Sequence of chain 5.U:
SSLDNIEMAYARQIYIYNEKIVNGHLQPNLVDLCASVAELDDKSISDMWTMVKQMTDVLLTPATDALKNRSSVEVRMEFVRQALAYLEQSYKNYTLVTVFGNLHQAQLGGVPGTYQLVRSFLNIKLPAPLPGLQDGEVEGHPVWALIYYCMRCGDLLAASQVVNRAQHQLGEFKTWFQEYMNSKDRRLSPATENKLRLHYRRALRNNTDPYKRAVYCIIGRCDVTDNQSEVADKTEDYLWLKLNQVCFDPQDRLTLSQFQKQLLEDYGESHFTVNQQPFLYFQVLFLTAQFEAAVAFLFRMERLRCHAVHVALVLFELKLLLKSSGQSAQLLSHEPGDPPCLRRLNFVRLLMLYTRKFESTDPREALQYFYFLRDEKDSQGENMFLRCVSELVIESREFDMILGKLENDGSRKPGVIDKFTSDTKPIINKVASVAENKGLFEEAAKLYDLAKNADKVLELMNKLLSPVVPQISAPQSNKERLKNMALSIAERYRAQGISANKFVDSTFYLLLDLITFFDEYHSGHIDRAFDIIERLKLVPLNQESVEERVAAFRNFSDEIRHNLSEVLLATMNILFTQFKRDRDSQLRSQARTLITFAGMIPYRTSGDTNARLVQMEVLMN

A small-molecule ligand and the protein it binds are described below.
Small molecule (SMILES): CC[C@H](C)[C@H](NC(=O)[C@H](CO)NC(=O)[C@H](CCCN=C(N)N)NC(=O)[C@@H](NC(=O)[C@@H]1CCCN1C(=O)[C@@H]1CCCN1C(=O)[C@H](C)N)C(C)C)C(=O)N[C@H](C=O)Cc1ccc(O)cc1

Binding-site contacts:
Ligand atom CG2 contacts residue ASN281 of chain 5.U at 3.6 Å.
Ligand atom CG2 contacts residue PHE278 of chain 5.U at 3.7 Å (hydrophobic).
Ligand atom C contacts residue TYR94 of chain 5.U at 4.0 Å (hydrophobic).
Ligand atom O contacts residue THR235 of chain 5.U at 3.0 Å (h-bond).
Ligand atom O contacts residue LEU286 of chain 5.U at 3.2 Å.
Ligand atom O contacts residue ASN227 of chain 5.U at 3.6 Å.
Ligand atom C contacts residue ASN227 of chain 5.U at 3.5 Å.
Ligand atom O contacts residue THR235 of chain 5.U at 3.1 Å (h-bond).
Ligand atom CG1 contacts residue TYR94 of chain 5.U at 3.8 Å (hydrophobic).
Ligand atom N contacts residue TYR273 of chain 5.U at 3.9 Å.
Ligand atom C contacts residue THR235 of chain 5.U at 3.6 Å.
Ligand atom CG contacts residue LYS234 of chain 5.U at 3.3 Å.
Ligand atom CB contacts residue TYR238 of chain 5.U at 3.6 Å (hydrophobic).
Ligand atom CA contacts residue THR235 of chain 5.U at 3.6 Å.
Ligand atom C contacts residue THR235 of chain 5.U at 3.6 Å.
Ligand atom CD1 contacts residue TYR91 of chain 5.U at 3.9 Å (hydrophobic).
Ligand atom CG2 contacts residue HIS277 of chain 5.U at 3.3 Å.
Ligand atom O contacts residue TYR94 of chain 5.U at 2.9 Å.
Ligand atom O contacts residue LYS234 of chain 5.U at 3.6 Å.
Ligand atom CD contacts residue TYR273 of chain 5.U at 3.3 Å (hydrophobic).
Ligand atom N contacts residue THR235 of chain 5.U at 3.9 Å.
Ligand atom CG2 contacts residue GLU236 of chain 5.U at 3.3 Å.
Ligand atom C contacts residue ASN281 of chain 5.U at 3.8 Å.
Ligand atom CG1 contacts residue VAL280 of chain 5.U at 4.0 Å (hydrophobic).
Ligand atom CG contacts residue HIS277 of chain 5.U at 3.8 Å.
Ligand atom CG2 contacts residue LEU286 of chain 5.U at 3.7 Å (hydrophobic).
Ligand atom C contacts residue THR235 of chain 5.U at 3.6 Å.
Ligand atom CA contacts residue ASN227 of chain 5.U at 3.7 Å.
Ligand atom CD contacts residue HIS277 of chain 5.U at 3.9 Å.
Ligand atom O contacts residue ASN281 of chain 5.U at 2.6 Å (h-bond).
Ligand atom O contacts residue HIS277 of chain 5.U at 3.4 Å.
Ligand atom CG contacts residue ASP233 of chain 5.U at 3.0 Å.
Ligand atom CB contacts residue ASP233 of chain 5.U at 3.0 Å.
Ligand atom N contacts residue THR235 of chain 5.U at 3.5 Å (h-bond).
Ligand atom CD1 contacts residue TYR94 of chain 5.U at 3.5 Å (hydrophobic).
Ligand atom C contacts residue LEU286 of chain 5.U at 3.8 Å (hydrophobic).
Ligand atom CB contacts residue HIS277 of chain 5.U at 3.7 Å.
Ligand atom CB contacts residue LEU286 of chain 5.U at 3.9 Å (hydrophobic).
Ligand atom CG contacts residue TYR273 of chain 5.U at 3.6 Å (hydrophobic).
Ligand atom N contacts residue ASN227 of chain 5.U at 3.0 Å (h-bond).